A small-molecule ligand and the protein it binds are described below.
Small molecule (SMILES): COC1CCN(c2nccc(Nc3cc4c(ccn4C4CCCC4)cn3)n2)CC1

Binding-site contacts:
Ligand atom C13 contacts residue ILE10 of chain 1.A at 3.6 Å (hydrophobic).
Ligand atom N29 contacts residue LEU134 of chain 1.A at 3.6 Å.
Ligand atom C7 contacts residue GLN131 of chain 1.A at 3.5 Å.
Ligand atom C4 contacts residue ILE10 of chain 1.A at 3.7 Å (hydrophobic).
Ligand atom N29 contacts residue ALA31 of chain 1.A at 3.7 Å.
Ligand atom C27 contacts residue ALY33 of chain 1.A at 3.5 Å.
Ligand atom C24 contacts residue ALA144 of chain 1.A at 3.9 Å (hydrophobic).
Ligand atom C16 contacts residue LEU134 of chain 1.A at 3.6 Å (hydrophobic).
Ligand atom N29 contacts residue GLU81 of chain 1.A at 3.8 Å.
Ligand atom C25 contacts residue GLN131 of chain 1.A at 3.8 Å.
Ligand atom C26 contacts residue ALY33 of chain 1.A at 3.6 Å.
Ligand atom O2 contacts residue GLU12 of chain 1.A at 3.6 Å (salt-bridge).
Ligand atom C1 contacts residue GLU12 of chain 1.A at 3.2 Å.
Ligand atom C5 contacts residue ASP86 of chain 1.A at 3.6 Å.
Ligand atom C20 contacts residue PHE80 of chain 1.A at 3.6 Å (hydrophobic).
Ligand atom C21 contacts residue ALA144 of chain 1.A at 3.9 Å (hydrophobic).
Ligand atom C28 contacts residue ALA31 of chain 1.A at 3.4 Å (hydrophobic).
Ligand atom N10 contacts residue ILE10 of chain 1.A at 3.8 Å.
Ligand atom N14 contacts residue ILE10 of chain 1.A at 3.3 Å.
Ligand atom N15 contacts residue LEU83 of chain 1.A at 2.7 Å (h-bond).
Ligand atom C11 contacts residue HIS84 of chain 1.A at 3.5 Å.
Ligand atom C17 contacts residue LEU134 of chain 1.A at 3.5 Å (hydrophobic).
Ligand atom C9 contacts residue ILE10 of chain 1.A at 3.5 Å (hydrophobic).
Ligand atom C25 contacts residue ASP145 of chain 1.A at 3.6 Å.
Ligand atom C28 contacts residue LEU134 of chain 1.A at 3.4 Å (hydrophobic).
Ligand atom N29 contacts residue LEU83 of chain 1.A at 3.2 Å (h-bond).
Ligand atom C12 contacts residue HIS84 of chain 1.A at 3.5 Å.
Ligand atom C13 contacts residue LEU83 of chain 1.A at 3.3 Å (hydrophobic).
Ligand atom C28 contacts residue GLU81 of chain 1.A at 3.0 Å.
Ligand atom C16 contacts residue LEU83 of chain 1.A at 3.6 Å (hydrophobic).
Ligand atom C27 contacts residue ASP145 of chain 1.A at 3.8 Å.
Ligand atom C18 contacts residue LEU134 of chain 1.A at 3.4 Å (hydrophobic).
Ligand atom C19 contacts residue ALA31 of chain 1.A at 3.7 Å (hydrophobic).
Ligand atom N6 contacts residue ASP86 of chain 1.A at 3.7 Å.
Ligand atom C27 contacts residue VAL18 of chain 1.A at 3.6 Å (hydrophobic).
Ligand atom C28 contacts residue LEU83 of chain 1.A at 3.9 Å (hydrophobic).
Ligand atom C19 contacts residue LEU134 of chain 1.A at 3.4 Å (hydrophobic).
Ligand atom C12 contacts residue LEU83 of chain 1.A at 3.3 Å (hydrophobic).
Ligand atom C26 contacts residue ASP145 of chain 1.A at 3.6 Å.
Ligand atom C24 contacts residue GLN131 of chain 1.A at 3.9 Å.

Sequence of chain 1.A:
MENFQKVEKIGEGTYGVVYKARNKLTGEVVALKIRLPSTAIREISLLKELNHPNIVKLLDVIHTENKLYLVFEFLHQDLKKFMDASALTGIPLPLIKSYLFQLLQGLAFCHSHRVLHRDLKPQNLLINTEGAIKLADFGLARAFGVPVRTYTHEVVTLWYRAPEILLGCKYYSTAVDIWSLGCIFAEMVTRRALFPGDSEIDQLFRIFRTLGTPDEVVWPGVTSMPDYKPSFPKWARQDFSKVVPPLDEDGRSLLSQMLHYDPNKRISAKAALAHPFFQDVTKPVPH